Sequence of chain 10.C:
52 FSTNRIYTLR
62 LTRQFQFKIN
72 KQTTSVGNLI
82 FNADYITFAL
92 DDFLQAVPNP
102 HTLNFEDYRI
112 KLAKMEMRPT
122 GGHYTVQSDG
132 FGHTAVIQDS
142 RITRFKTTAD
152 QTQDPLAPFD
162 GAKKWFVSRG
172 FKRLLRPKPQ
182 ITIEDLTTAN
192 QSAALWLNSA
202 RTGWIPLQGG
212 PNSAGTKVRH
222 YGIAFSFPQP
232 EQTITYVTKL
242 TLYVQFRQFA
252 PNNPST

Sequence of chain 6.A:
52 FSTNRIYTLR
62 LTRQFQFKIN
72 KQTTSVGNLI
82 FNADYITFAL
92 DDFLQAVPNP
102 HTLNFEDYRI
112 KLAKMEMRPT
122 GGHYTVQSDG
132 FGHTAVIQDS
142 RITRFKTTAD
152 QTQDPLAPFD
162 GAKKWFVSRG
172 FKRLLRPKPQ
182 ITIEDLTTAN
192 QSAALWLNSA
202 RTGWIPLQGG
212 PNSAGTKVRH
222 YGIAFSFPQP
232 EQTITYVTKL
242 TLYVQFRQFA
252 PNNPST

This protein binds this small molecule.
Small molecule (SMILES): Cc1cn([C@H]2C[C@H](O)[C@@H](CO[P](=O)(O)O[C@H]3C[C@H](n4cnc5c(=O)[nH]c(N)nc54)O[C@@H]3CO[P](=O)(O)O[C@H]3C[C@H](n4ccc(N)nc4=O)O[C@@H]3COP(=O)=O)O2)c(=O)[nH]c1=O

Binding-site contacts:
Ligand atom P contacts residue ARG61 of chain 10.C at 3.6 Å.
Ligand atom OP1 contacts residue ARG61 of chain 10.C at 3.9 Å.
Ligand atom C8 contacts residue LYS115 of chain 10.C at 3.9 Å.
Ligand atom C4 contacts residue LEU175 of chain 10.C at 3.6 Å (hydrophobic).
Ligand atom O2 contacts residue GLN246 of chain 10.C at 2.5 Å (h-bond).
Ligand atom C5 contacts residue LYS115 of chain 10.C at 3.8 Å.
Ligand atom N3 contacts residue THR59 of chain 10.C at 3.2 Å (h-bond).
Ligand atom O2 contacts residue THR59 of chain 10.C at 3.4 Å (h-bond).
Ligand atom O5' contacts residue TYR244 of chain 10.C at 3.7 Å.
Ligand atom N7 contacts residue LYS115 of chain 10.C at 2.9 Å (salt-bridge).
Ligand atom OP1 contacts residue LYS165 of chain 10.G at 2.8 Å (salt-bridge).
Ligand atom C5 contacts residue LYS173 of chain 10.C at 3.8 Å.
Ligand atom OP1 contacts residue PHE52 of chain 6.A at 3.1 Å.
Ligand atom N9 contacts residue LEU175 of chain 10.C at 3.7 Å.
Ligand atom C2 contacts residue THR59 of chain 10.C at 3.5 Å.
Ligand atom C8 contacts residue LEU175 of chain 10.C at 3.9 Å (hydrophobic).
Ligand atom C2' contacts residue TYR244 of chain 10.C at 3.7 Å (hydrophobic).
Ligand atom OP2 contacts residue ARG61 of chain 10.C at 2.8 Å (salt-bridge).
Ligand atom O6 contacts residue LEU175 of chain 10.C at 3.9 Å.
Ligand atom OP2 contacts residue LYS165 of chain 10.G at 3.2 Å (salt-bridge).
Ligand atom C8 contacts residue TYR244 of chain 10.C at 3.2 Å (hydrophobic).
Ligand atom C5' contacts residue LEU113 of chain 10.C at 3.9 Å (hydrophobic).
Ligand atom O3' contacts residue LYS112 of chain 10.C at 3.5 Å.
Ligand atom C7 contacts residue ARG56 of chain 6.A at 3.9 Å.
Ligand atom P contacts residue LYS165 of chain 10.G at 3.9 Å.
Ligand atom OP1 contacts residue LYS164 of chain 10.G at 3.4 Å.
Ligand atom OP1 contacts residue ALA163 of chain 10.G at 3.8 Å.
Ligand atom C7 contacts residue PHE52 of chain 6.A at 3.7 Å (hydrophobic).
Ligand atom N4 contacts residue LYS173 of chain 10.C at 3.6 Å (salt-bridge).
Ligand atom OP2 contacts residue TYR244 of chain 10.C at 2.8 Å (h-bond).
Ligand atom N1 contacts residue THR59 of chain 10.C at 4.0 Å.
Ligand atom N7 contacts residue TYR244 of chain 10.C at 3.9 Å.
Ligand atom C5 contacts residue LEU175 of chain 10.C at 3.8 Å (hydrophobic).
Ligand atom C2 contacts residue GLN246 of chain 10.C at 3.7 Å.
Ligand atom O3' contacts residue ARG61 of chain 10.C at 3.9 Å.
Ligand atom P contacts residue TYR244 of chain 10.C at 3.9 Å.
Ligand atom O4 contacts residue ARG56 of chain 6.A at 3.2 Å (salt-bridge).
Ligand atom C6 contacts residue LEU175 of chain 10.C at 3.8 Å (hydrophobic).
Ligand atom O6 contacts residue LYS115 of chain 10.C at 3.6 Å.
Ligand atom O6 contacts residue LYS173 of chain 10.C at 3.1 Å.

Sequence of chain 10.G:
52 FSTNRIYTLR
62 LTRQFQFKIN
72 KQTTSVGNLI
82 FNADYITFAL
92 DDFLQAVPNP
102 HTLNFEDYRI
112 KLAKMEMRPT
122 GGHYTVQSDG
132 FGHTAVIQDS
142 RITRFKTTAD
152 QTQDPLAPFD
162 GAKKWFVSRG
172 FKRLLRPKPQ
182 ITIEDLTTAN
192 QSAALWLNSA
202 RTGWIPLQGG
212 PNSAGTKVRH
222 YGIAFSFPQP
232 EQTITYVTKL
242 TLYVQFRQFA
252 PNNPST